Binding-site contacts:
Ligand atom O4 contacts residue GLU37 of chain 2.A at 3.5 Å (salt-bridge).
Ligand atom C6 contacts residue GLU196 of chain 2.A at 3.6 Å.
Ligand atom O10 contacts residue ARG70 of chain 2.A at 2.7 Å (salt-bridge).
Ligand atom O6 contacts residue GLU196 of chain 2.A at 3.5 Å (salt-bridge).
Ligand atom O9 contacts residue GLU195 of chain 2.A at 3.0 Å (salt-bridge).
Ligand atom C11 contacts residue ARG70 of chain 2.A at 3.7 Å.
Ligand atom C3 contacts residue GLU37 of chain 2.A at 3.8 Å.
Ligand atom O1B contacts residue TYR323 of chain 2.A at 3.4 Å (h-bond).
Ligand atom C9 contacts residue ASN213 of chain 2.A at 3.8 Å.
Ligand atom C9 contacts residue ALA165 of chain 2.A at 3.8 Å (hydrophobic).
Ligand atom O7 contacts residue ASP69 of chain 2.A at 3.7 Å.
Ligand atom C11 contacts residue ILE141 of chain 2.A at 3.5 Å (hydrophobic).
Ligand atom C1 contacts residue ARG289 of chain 2.A at 3.5 Å.
Ligand atom C8 contacts residue GLU195 of chain 2.A at 3.6 Å.
Ligand atom C2 contacts residue TYR323 of chain 2.A at 2.9 Å (hydrophobic).
Ligand atom C2 contacts residue ASP69 of chain 2.A at 3.8 Å.
Ligand atom O10 contacts residue ASP69 of chain 2.A at 3.3 Å.
Ligand atom O1A contacts residue ARG289 of chain 2.A at 2.8 Å (salt-bridge).
Ligand atom O8 contacts residue GLU196 of chain 2.A at 3.6 Å (salt-bridge).
Ligand atom O6 contacts residue TYR323 of chain 2.A at 2.9 Å (h-bond).
Ligand atom O1B contacts residue ARG289 of chain 2.A at 3.0 Å (salt-bridge).
Ligand atom O8 contacts residue ARG211 of chain 2.A at 3.7 Å.
Ligand atom C3 contacts residue ASP69 of chain 2.A at 3.1 Å.
Ligand atom O1A contacts residue TYR323 of chain 2.A at 3.4 Å (h-bond).
Ligand atom O6 contacts residue ARG211 of chain 2.A at 3.6 Å.
Ligand atom C1 contacts residue TYR323 of chain 2.A at 3.1 Å (hydrophobic).
Ligand atom C8 contacts residue ARG211 of chain 2.A at 3.5 Å.
Ligand atom C5 contacts residue ASP69 of chain 2.A at 3.2 Å.
Ligand atom O8 contacts residue GLU195 of chain 2.A at 2.8 Å (salt-bridge).
Ligand atom C6 contacts residue TYR323 of chain 2.A at 3.9 Å (hydrophobic).
Ligand atom C4 contacts residue ASP69 of chain 2.A at 3.5 Å.
Ligand atom O1B contacts residue ARG36 of chain 2.A at 2.9 Å (salt-bridge).
Ligand atom C10 contacts residue ARG70 of chain 2.A at 3.6 Å.
Ligand atom C3 contacts residue TYR323 of chain 2.A at 3.5 Å (hydrophobic).
Ligand atom C9 contacts residue GLU195 of chain 2.A at 3.5 Å.
Ligand atom O1A contacts residue ARG211 of chain 2.A at 3.5 Å (salt-bridge).
Ligand atom C11 contacts residue TRP97 of chain 2.A at 3.8 Å (hydrophobic).
Ligand atom C4 contacts residue TYR323 of chain 2.A at 3.8 Å (hydrophobic).
Ligand atom O9 contacts residue ALA165 of chain 2.A at 3.0 Å.
Ligand atom O4 contacts residue ASP69 of chain 2.A at 3.7 Å.

Sequence of chain 2.A:
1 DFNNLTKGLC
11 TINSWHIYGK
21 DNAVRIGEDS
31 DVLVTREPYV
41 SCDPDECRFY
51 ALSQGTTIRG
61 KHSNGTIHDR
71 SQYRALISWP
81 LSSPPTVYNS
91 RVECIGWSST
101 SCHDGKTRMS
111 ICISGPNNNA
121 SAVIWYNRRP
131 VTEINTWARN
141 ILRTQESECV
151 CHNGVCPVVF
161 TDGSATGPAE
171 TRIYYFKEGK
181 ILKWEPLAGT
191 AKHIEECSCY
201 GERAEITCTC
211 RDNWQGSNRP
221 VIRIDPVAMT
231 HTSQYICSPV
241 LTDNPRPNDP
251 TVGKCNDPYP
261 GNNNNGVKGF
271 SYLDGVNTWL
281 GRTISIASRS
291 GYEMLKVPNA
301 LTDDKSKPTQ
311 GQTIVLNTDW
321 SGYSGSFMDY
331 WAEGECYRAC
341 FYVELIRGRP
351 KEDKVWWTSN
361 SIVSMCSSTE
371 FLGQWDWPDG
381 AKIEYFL

This small molecule binds to this protein.
Small molecule (SMILES): CC(=O)N[C@H]1[C@H]([C@H](O)[C@H](O)CO)OC(C(=O)O)=C[C@@H]1O